Binding-site contacts:
Ligand atom C4 contacts residue VAL51 of chain 2.A at 4.3 Å (hydrophobic).
Ligand atom CL contacts residue VAL8 of chain 2.B at 4.2 Å.
Ligand atom C6 contacts residue PRO172 of chain 2.A at 4.2 Å (hydrophobic).
Ligand atom CL contacts residue LEU223 of chain 2.A at 4.5 Å.
Ligand atom C7 contacts residue PRO172 of chain 2.A at 4.0 Å (hydrophobic).
Ligand atom N1 contacts residue PHE124 of chain 2.A at 4.5 Å.
Ligand atom C8 contacts residue ILE173 of chain 2.A at 3.9 Å (hydrophobic).
Ligand atom CL contacts residue ILE224 of chain 2.A at 3.8 Å.
Ligand atom S contacts residue CYS47 of chain 2.A at 2.0 Å (h-bond).
Ligand atom N1 contacts residue ILE173 of chain 2.A at 3.9 Å.
Ligand atom C11 contacts residue ILE224 of chain 2.A at 3.9 Å (hydrophobic).
Ligand atom O contacts residue CYS47 of chain 2.A at 4.2 Å.
Ligand atom O2 contacts residue LEU177 of chain 2.A at 4.1 Å.
Ligand atom N contacts residue CYS47 of chain 2.A at 4.3 Å.
Ligand atom S contacts residue SER50 of chain 2.A at 4.2 Å.
Ligand atom C9 contacts residue PRO172 of chain 2.A at 3.9 Å (hydrophobic).
Ligand atom C10 contacts residue VAL8 of chain 2.B at 3.8 Å (hydrophobic).
Ligand atom N1 contacts residue PRO172 of chain 2.A at 4.0 Å.
Ligand atom N1 contacts residue LYS127 of chain 2.A at 4.1 Å.
Ligand atom C8 contacts residue PRO172 of chain 2.A at 4.3 Å (hydrophobic).
Ligand atom O3 contacts residue ILE173 of chain 2.A at 3.7 Å.
Ligand atom C contacts residue ASP220 of chain 2.A at 4.0 Å.
Ligand atom N1 contacts residue VAL8 of chain 2.B at 4.5 Å.
Ligand atom O2 contacts residue ILE173 of chain 2.A at 4.2 Å.
Ligand atom O2 contacts residue PRO172 of chain 2.A at 4.0 Å.
Ligand atom S contacts residue PHE124 of chain 2.A at 4.0 Å.
Ligand atom C9 contacts residue ILE173 of chain 2.A at 4.3 Å (hydrophobic).
Ligand atom O2 contacts residue VAL8 of chain 2.B at 3.4 Å.
Ligand atom C10 contacts residue ILE224 of chain 2.A at 4.3 Å (hydrophobic).
Ligand atom O2 contacts residue GLY176 of chain 2.A at 3.4 Å.
Ligand atom C4 contacts residue CYS47 of chain 2.A at 3.1 Å (hydrophobic).
Ligand atom O3 contacts residue LYS127 of chain 2.A at 4.0 Å.
Ligand atom O1 contacts residue PRO172 of chain 2.A at 4.5 Å.
Ligand atom C5 contacts residue ASP220 of chain 2.A at 3.8 Å.
Ligand atom C contacts residue PRO172 of chain 2.A at 3.9 Å (hydrophobic).
Ligand atom C6 contacts residue ILE224 of chain 2.A at 4.4 Å (hydrophobic).
Ligand atom C3 contacts residue CYS47 of chain 2.A at 3.4 Å (hydrophobic).
Ligand atom O2 contacts residue LYS127 of chain 2.A at 3.1 Å.
Ligand atom C10 contacts residue PRO172 of chain 2.A at 4.1 Å (hydrophobic).
Ligand atom O3 contacts residue PHE124 of chain 2.A at 3.4 Å.

The small molecule below binds the protein below.
Small molecule (SMILES): CC(C)(Oc1ccc([N+](=O)O)cc1Cl)C(=O)NCCS

Sequence of chain 2.B:
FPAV

Sequence of chain 2.A:
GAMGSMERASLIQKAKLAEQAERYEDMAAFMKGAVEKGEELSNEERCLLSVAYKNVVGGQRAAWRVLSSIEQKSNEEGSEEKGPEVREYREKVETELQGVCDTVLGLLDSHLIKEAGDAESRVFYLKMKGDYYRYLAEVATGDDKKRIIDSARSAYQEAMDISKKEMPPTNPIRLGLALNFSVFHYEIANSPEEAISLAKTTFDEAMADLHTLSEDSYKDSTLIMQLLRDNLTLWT